Binding-site contacts:
Ligand atom C contacts residue THR47 of chain 1.O at 3.6 Å.
Ligand atom N contacts residue ARG24 of chain 1.P at 3.8 Å.
Ligand atom OXT contacts residue THR47 of chain 1.O at 2.6 Å (h-bond).
Ligand atom CE2 contacts residue GLN45 of chain 1.O at 3.9 Å.
Ligand atom O contacts residue GLY25 of chain 1.P at 3.0 Å (h-bond).
Ligand atom CA contacts residue SER51 of chain 1.P at 3.9 Å.
Ligand atom N contacts residue THR28 of chain 1.P at 2.8 Å (h-bond).
Ligand atom CE3 contacts residue HIS31 of chain 1.O at 3.9 Å.
Ligand atom CB contacts residue THR28 of chain 1.P at 3.4 Å.
Ligand atom CZ3 contacts residue GLY21 of chain 1.O at 3.7 Å.
Ligand atom O contacts residue SER51 of chain 1.P at 2.8 Å (h-bond).
Ligand atom NE1 contacts residue ALA44 of chain 1.O at 3.8 Å.
Ligand atom CD1 contacts residue GLN45 of chain 1.O at 3.6 Å.
Ligand atom CH2 contacts residue GLY21 of chain 1.O at 3.5 Å.
Ligand atom CD1 contacts residue ALA52 of chain 1.P at 4.0 Å (hydrophobic).
Ligand atom CB contacts residue SER51 of chain 1.P at 3.3 Å.
Ligand atom CZ2 contacts residue THR50 of chain 1.O at 3.9 Å.
Ligand atom NE1 contacts residue GLN45 of chain 1.O at 2.8 Å (h-bond).
Ligand atom N contacts residue GLY25 of chain 1.P at 2.7 Å (h-bond).
Ligand atom CD1 contacts residue SER51 of chain 1.P at 3.5 Å.
Ligand atom C contacts residue GLY25 of chain 1.P at 3.4 Å.
Ligand atom CD1 contacts residue THR47 of chain 1.O at 3.8 Å.
Ligand atom OXT contacts residue HIS31 of chain 1.O at 4.0 Å.
Ligand atom CA contacts residue THR28 of chain 1.P at 3.1 Å.
Ligand atom N contacts residue THR23 of chain 1.P at 2.7 Å (h-bond).
Ligand atom O contacts residue THR47 of chain 1.O at 3.6 Å.
Ligand atom CD2 contacts residue THR50 of chain 1.O at 4.0 Å.
Ligand atom CZ2 contacts residue ALA44 of chain 1.O at 4.0 Å (hydrophobic).
Ligand atom CE2 contacts residue THR50 of chain 1.O at 4.0 Å.
Ligand atom CE2 contacts residue ALA44 of chain 1.O at 4.0 Å (hydrophobic).
Ligand atom O contacts residue ARG24 of chain 1.P at 3.5 Å.
Ligand atom CB contacts residue THR23 of chain 1.P at 3.7 Å.
Ligand atom CA contacts residue GLY25 of chain 1.P at 3.4 Å.
Ligand atom CA contacts residue THR23 of chain 1.P at 3.8 Å.
Ligand atom N contacts residue ASP27 of chain 1.P at 2.9 Å (salt-bridge).
Ligand atom OXT contacts residue THR50 of chain 1.O at 3.1 Å (h-bond).
Ligand atom OXT contacts residue HIS49 of chain 1.O at 3.9 Å.
Ligand atom C contacts residue SER51 of chain 1.P at 3.5 Å.
Ligand atom CG contacts residue SER51 of chain 1.P at 3.8 Å.
Ligand atom CZ2 contacts residue ILE53 of chain 1.O at 4.0 Å (hydrophobic).

Sequence of chain 1.O:
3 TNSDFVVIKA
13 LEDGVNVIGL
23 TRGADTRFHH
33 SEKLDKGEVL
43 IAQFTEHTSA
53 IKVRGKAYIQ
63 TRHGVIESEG

The small molecule below binds the protein below.
Small molecule (SMILES): N[C@@H](Cc1c[nH]c2ccccc12)C(=O)O

Sequence of chain 1.P:
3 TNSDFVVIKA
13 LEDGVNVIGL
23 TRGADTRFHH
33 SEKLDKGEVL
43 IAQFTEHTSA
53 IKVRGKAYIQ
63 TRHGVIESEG